The small molecule below binds the protein below.
Small molecule (SMILES): CC(=O)N[C@@H]1[C@@H](O)[C@H](O)[C@@H](CO)O[C@H]1O

Sequence of chain 1.E:
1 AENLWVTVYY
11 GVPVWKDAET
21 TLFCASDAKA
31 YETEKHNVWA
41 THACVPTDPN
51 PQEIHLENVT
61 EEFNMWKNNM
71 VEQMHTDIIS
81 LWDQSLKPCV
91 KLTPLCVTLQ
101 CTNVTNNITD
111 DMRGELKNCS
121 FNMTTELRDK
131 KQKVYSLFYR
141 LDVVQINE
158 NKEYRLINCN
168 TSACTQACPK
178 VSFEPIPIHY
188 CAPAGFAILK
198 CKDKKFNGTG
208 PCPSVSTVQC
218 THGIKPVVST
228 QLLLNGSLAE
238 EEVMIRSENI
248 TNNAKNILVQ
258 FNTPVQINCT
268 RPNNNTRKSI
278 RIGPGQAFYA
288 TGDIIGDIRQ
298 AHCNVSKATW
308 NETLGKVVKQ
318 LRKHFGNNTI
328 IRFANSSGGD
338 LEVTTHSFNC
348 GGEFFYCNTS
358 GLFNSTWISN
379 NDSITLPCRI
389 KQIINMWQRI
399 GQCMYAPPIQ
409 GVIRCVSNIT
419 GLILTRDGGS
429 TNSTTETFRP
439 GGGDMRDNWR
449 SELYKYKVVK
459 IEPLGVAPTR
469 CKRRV

Binding-site contacts:
Ligand atom O7 contacts residue ARG162 of chain 1.A at 3.9 Å.
Ligand atom C7 contacts residue ARG162 of chain 1.A at 3.9 Å.
Ligand atom C1 contacts residue ASN167 of chain 1.A at 1.4 Å.
Ligand atom O7 contacts residue ILE146 of chain 1.A at 4.2 Å.
Ligand atom C8 contacts residue ASN167 of chain 1.A at 4.2 Å.
Ligand atom C7 contacts residue GLU126 of chain 1.E at 4.0 Å.
Ligand atom C2 contacts residue GLU126 of chain 1.E at 4.2 Å.
Ligand atom C2 contacts residue ASN167 of chain 1.A at 2.5 Å.
Ligand atom C3 contacts residue GLU126 of chain 1.E at 4.4 Å.
Ligand atom C8 contacts residue ARG162 of chain 1.A at 3.7 Å.
Ligand atom C3 contacts residue ASN167 of chain 1.A at 3.8 Å.
Ligand atom O5 contacts residue ASN167 of chain 1.A at 2.4 Å (h-bond).
Ligand atom O7 contacts residue GLU126 of chain 1.E at 3.9 Å.
Ligand atom C5 contacts residue ASN167 of chain 1.A at 3.7 Å.
Ligand atom N2 contacts residue GLU126 of chain 1.E at 3.3 Å (salt-bridge).
Ligand atom C7 contacts residue ASN167 of chain 1.A at 3.8 Å.
Ligand atom N2 contacts residue ASN167 of chain 1.A at 2.9 Å (h-bond).
Ligand atom C4 contacts residue ASN167 of chain 1.A at 4.2 Å.
Ligand atom C1 contacts residue GLU126 of chain 1.E at 4.4 Å.

Sequence of chain 1.A:
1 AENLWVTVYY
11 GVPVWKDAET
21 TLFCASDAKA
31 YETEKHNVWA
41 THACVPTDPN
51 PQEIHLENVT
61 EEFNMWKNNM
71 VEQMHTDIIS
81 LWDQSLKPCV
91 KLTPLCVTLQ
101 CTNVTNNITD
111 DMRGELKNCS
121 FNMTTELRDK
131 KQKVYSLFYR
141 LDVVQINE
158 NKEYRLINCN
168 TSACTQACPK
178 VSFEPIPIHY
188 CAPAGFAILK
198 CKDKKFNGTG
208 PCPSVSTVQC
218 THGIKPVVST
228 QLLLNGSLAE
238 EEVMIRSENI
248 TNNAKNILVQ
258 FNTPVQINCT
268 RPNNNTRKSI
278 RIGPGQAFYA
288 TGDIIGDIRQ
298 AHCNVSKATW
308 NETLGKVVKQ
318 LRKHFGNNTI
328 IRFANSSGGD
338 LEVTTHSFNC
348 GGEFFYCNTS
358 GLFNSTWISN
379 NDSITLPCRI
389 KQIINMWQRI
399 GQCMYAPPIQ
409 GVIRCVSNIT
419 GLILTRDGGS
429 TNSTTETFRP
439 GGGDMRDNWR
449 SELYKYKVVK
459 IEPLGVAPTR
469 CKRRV